Sequence of chain 11.C:
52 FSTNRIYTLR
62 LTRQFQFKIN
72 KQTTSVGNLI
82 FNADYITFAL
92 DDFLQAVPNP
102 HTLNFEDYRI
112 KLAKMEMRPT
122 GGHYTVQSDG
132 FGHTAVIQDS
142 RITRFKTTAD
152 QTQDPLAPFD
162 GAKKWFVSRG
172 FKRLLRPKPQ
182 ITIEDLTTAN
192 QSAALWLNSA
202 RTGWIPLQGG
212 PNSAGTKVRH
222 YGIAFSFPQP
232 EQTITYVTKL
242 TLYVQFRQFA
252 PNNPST

Sequence of chain 1.A:
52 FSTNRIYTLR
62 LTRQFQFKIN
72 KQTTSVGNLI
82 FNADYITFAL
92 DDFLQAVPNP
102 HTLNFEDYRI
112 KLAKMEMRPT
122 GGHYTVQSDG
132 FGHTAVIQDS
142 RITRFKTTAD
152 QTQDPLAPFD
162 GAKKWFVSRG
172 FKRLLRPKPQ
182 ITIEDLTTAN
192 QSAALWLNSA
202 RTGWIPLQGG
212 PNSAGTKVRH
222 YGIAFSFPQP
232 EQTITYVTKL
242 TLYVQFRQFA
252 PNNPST

Binding-site contacts:
Ligand atom C2' contacts residue TYR244 of chain 1.A at 3.7 Å (hydrophobic).
Ligand atom O6 contacts residue LYS173 of chain 1.A at 3.0 Å (salt-bridge).
Ligand atom O6 contacts residue LYS115 of chain 1.A at 3.4 Å (salt-bridge).
Ligand atom OP1 contacts residue PHE52 of chain 11.C at 3.1 Å (h-bond).
Ligand atom O3' contacts residue ARG61 of chain 1.A at 3.9 Å.
Ligand atom OP1 contacts residue LYS165 of chain 1.C at 2.8 Å (salt-bridge).
Ligand atom N1 contacts residue LEU175 of chain 1.A at 4.0 Å.
Ligand atom P contacts residue LYS165 of chain 1.C at 4.0 Å.
Ligand atom O2 contacts residue THR59 of chain 1.A at 3.3 Å (h-bond).
Ligand atom C6 contacts residue LYS173 of chain 1.A at 4.0 Å.
Ligand atom C8 contacts residue TYR244 of chain 1.A at 3.2 Å (hydrophobic).
Ligand atom C2 contacts residue THR59 of chain 1.A at 3.4 Å.
Ligand atom OP1 contacts residue LYS164 of chain 1.C at 3.4 Å.
Ligand atom C8 contacts residue LYS115 of chain 1.A at 3.9 Å.
Ligand atom C5 contacts residue LYS173 of chain 1.A at 3.7 Å.
Ligand atom C6 contacts residue LEU175 of chain 1.A at 3.6 Å (hydrophobic).
Ligand atom C5 contacts residue LEU175 of chain 1.A at 3.8 Å (hydrophobic).
Ligand atom C8 contacts residue LEU175 of chain 1.A at 3.8 Å (hydrophobic).
Ligand atom O4 contacts residue ARG56 of chain 11.C at 3.2 Å (salt-bridge).
Ligand atom OP2 contacts residue ARG61 of chain 1.A at 2.7 Å (salt-bridge).
Ligand atom O6 contacts residue LEU175 of chain 1.A at 3.9 Å.
Ligand atom O5' contacts residue TYR244 of chain 1.A at 3.8 Å.
Ligand atom C2' contacts residue LEU113 of chain 1.A at 4.0 Å (hydrophobic).
Ligand atom OP1 contacts residue ALA163 of chain 1.C at 4.0 Å.
Ligand atom N7 contacts residue LEU175 of chain 1.A at 3.9 Å.
Ligand atom OP2 contacts residue LYS165 of chain 1.C at 3.1 Å (salt-bridge).
Ligand atom N7 contacts residue TYR244 of chain 1.A at 4.0 Å.
Ligand atom OP1 contacts residue ARG61 of chain 1.A at 3.9 Å.
Ligand atom C7 contacts residue PHE52 of chain 11.C at 3.7 Å (hydrophobic).
Ligand atom N3 contacts residue THR59 of chain 1.A at 3.3 Å (h-bond).
Ligand atom C5 contacts residue LYS115 of chain 1.A at 3.7 Å.
Ligand atom OP2 contacts residue TYR244 of chain 1.A at 3.0 Å (h-bond).
Ligand atom N9 contacts residue LEU175 of chain 1.A at 3.7 Å.
Ligand atom O3' contacts residue LYS112 of chain 1.A at 3.7 Å.
Ligand atom N7 contacts residue LYS115 of chain 1.A at 2.8 Å (salt-bridge).
Ligand atom C2 contacts residue GLN246 of chain 1.A at 3.9 Å.
Ligand atom P contacts residue ARG61 of chain 1.A at 3.6 Å.
Ligand atom O2 contacts residue GLN246 of chain 1.A at 2.7 Å (h-bond).
Ligand atom C4 contacts residue LEU175 of chain 1.A at 3.8 Å (hydrophobic).
Ligand atom C6 contacts residue LYS115 of chain 1.A at 3.9 Å.

Sequence of chain 1.C:
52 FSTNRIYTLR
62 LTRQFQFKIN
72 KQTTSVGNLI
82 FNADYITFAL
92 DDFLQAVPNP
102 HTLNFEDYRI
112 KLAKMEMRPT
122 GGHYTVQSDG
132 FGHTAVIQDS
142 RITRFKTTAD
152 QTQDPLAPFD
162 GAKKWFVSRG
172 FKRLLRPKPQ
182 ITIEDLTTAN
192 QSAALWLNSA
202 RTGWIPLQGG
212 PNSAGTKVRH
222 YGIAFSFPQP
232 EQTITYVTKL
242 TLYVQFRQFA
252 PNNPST

The protein below binds the small molecule below.
Small molecule (SMILES): Cc1cn([C@H]2C[C@H](O)[C@@H](CO[P](=O)(O)O[C@H]3C[C@H](n4cnc5c(=O)[nH]c(N)nc54)O[C@@H]3CO[P](=O)(O)O[C@H]3C[C@H](n4ccc(N)nc4=O)O[C@@H]3COP(=O)=O)O2)c(=O)[nH]c1=O